Binding-site contacts:
Ligand atom O3B contacts residue TYR421 of chain 1.A at 4.5 Å.
Ligand atom O1 contacts residue ASN326 of chain 1.A at 2.9 Å (h-bond).
Ligand atom O2B contacts residue SER330 of chain 1.A at 4.4 Å.
Ligand atom O2A contacts residue MG1 of chain 1.E at 3.4 Å.
Ligand atom O1A contacts residue PHE165 of chain 1.A at 4.0 Å.
Ligand atom O1 contacts residue ARG283 of chain 1.A at 4.1 Å.
Ligand atom O1A contacts residue MG1 of chain 1.D at 3.4 Å.
Ligand atom O1A contacts residue ARG420 of chain 1.A at 3.9 Å.
Ligand atom O1 contacts residue MG1 of chain 1.E at 3.0 Å.
Ligand atom O1A contacts residue ASN326 of chain 1.A at 4.1 Å.
Ligand atom O1B contacts residue MG1 of chain 1.E at 4.3 Å.
Ligand atom PA contacts residue MG1 of chain 1.F at 3.9 Å.
Ligand atom PB contacts residue MG1 of chain 1.F at 4.1 Å.
Ligand atom O1B contacts residue MG1 of chain 1.D at 4.3 Å.
Ligand atom O2B contacts residue LYS333 of chain 1.A at 4.2 Å.
Ligand atom O2A contacts residue MG1 of chain 1.D at 3.9 Å.
Ligand atom PA contacts residue MG1 of chain 1.E at 3.6 Å.
Ligand atom PB contacts residue LYS333 of chain 1.A at 4.0 Å.
Ligand atom PB contacts residue GLU334 of chain 1.A at 4.3 Å.
Ligand atom PA contacts residue TYR421 of chain 1.A at 3.7 Å.
Ligand atom O3A contacts residue MG1 of chain 1.F at 3.0 Å.
Ligand atom O1 contacts residue TYR421 of chain 1.A at 3.9 Å.
Ligand atom O1A contacts residue TYR421 of chain 1.A at 2.4 Å (h-bond).
Ligand atom PA contacts residue ASN326 of chain 1.A at 4.3 Å.
Ligand atom O2B contacts residue GLU334 of chain 1.A at 3.2 Å (salt-bridge).
Ligand atom PB contacts residue MG1 of chain 1.D at 3.8 Å.
Ligand atom O2A contacts residue PHE165 of chain 1.A at 4.1 Å.
Ligand atom O3A contacts residue MG1 of chain 1.D at 4.2 Å.
Ligand atom O1 contacts residue MG1 of chain 1.F at 3.2 Å.
Ligand atom O3B contacts residue LYS333 of chain 1.A at 2.6 Å (salt-bridge).
Ligand atom O3A contacts residue MG1 of chain 1.E at 3.7 Å.
Ligand atom PA contacts residue MG1 of chain 1.D at 3.9 Å.
Ligand atom O2B contacts residue MG1 of chain 1.F at 3.8 Å.
Ligand atom O3B contacts residue MG1 of chain 1.D at 2.6 Å.
Ligand atom O3A contacts residue GLU334 of chain 1.A at 4.1 Å.

Sequence of chain 1.A:
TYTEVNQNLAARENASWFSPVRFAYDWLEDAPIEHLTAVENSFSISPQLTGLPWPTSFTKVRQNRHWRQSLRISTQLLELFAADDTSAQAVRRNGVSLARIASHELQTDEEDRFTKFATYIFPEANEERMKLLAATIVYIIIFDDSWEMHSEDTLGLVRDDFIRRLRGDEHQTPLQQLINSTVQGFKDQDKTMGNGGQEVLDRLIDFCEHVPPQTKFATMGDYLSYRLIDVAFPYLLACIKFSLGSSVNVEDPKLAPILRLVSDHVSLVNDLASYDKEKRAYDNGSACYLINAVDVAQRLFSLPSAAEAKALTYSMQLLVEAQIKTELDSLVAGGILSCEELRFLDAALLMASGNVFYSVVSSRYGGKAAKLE

A protein and the small-molecule ligand that binds it are described below.
Small molecule (SMILES): CC(C)=CCC/C(C)=C/CC/C(C)=C/CO[P](=O)(O)OP(=O)(O)O